Sequence of chain 1.A:
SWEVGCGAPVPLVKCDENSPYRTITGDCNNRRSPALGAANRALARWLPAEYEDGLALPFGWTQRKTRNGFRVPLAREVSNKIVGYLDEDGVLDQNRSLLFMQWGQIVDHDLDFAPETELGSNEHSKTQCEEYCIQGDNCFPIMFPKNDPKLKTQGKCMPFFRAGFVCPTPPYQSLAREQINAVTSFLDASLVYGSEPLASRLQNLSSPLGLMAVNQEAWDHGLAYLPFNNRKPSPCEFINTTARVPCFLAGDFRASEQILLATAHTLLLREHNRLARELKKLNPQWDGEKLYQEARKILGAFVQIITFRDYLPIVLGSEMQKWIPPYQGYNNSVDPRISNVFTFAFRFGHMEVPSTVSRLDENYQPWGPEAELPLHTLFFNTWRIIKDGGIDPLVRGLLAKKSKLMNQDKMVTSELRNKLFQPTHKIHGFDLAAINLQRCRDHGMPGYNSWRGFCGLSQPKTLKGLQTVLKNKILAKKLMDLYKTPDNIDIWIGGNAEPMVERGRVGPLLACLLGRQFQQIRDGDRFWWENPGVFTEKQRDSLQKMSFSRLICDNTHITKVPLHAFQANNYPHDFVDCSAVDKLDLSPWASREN

The small molecule below binds the protein below.
Small molecule (SMILES): CC(=O)N[C@H]1[C@H](O[C@H]2[C@H](O)[C@@H](NC(C)=O)CO[C@@H]2CO)O[C@H](CO)[C@@H](O)[C@@H]1O

Binding-site contacts:
Ligand atom C1 contacts residue VAL335 of chain 1.A at 4.0 Å (hydrophobic).
Ligand atom O3 contacts residue ASN332 of chain 1.A at 4.2 Å.
Ligand atom O5 contacts residue SER334 of chain 1.A at 4.3 Å.
Ligand atom C2 contacts residue ASN332 of chain 1.A at 2.4 Å.
Ligand atom C5 contacts residue SER334 of chain 1.A at 4.1 Å.
Ligand atom C1 contacts residue ASN332 of chain 1.A at 1.4 Å.
Ligand atom C6 contacts residue SER334 of chain 1.A at 4.3 Å.
Ligand atom C1 contacts residue SER334 of chain 1.A at 4.1 Å.
Ligand atom O5 contacts residue VAL335 of chain 1.A at 3.1 Å.
Ligand atom C4 contacts residue ASN332 of chain 1.A at 4.2 Å.
Ligand atom N2 contacts residue ASN332 of chain 1.A at 3.1 Å (h-bond).
Ligand atom C7 contacts residue ASN332 of chain 1.A at 3.6 Å.
Ligand atom C3 contacts residue ASN332 of chain 1.A at 3.7 Å.
Ligand atom O5 contacts residue ASN332 of chain 1.A at 2.4 Å (h-bond).
Ligand atom C5 contacts residue ASN332 of chain 1.A at 3.6 Å.
Ligand atom C6 contacts residue VAL335 of chain 1.A at 3.8 Å (hydrophobic).
Ligand atom O7 contacts residue ASN332 of chain 1.A at 3.4 Å (h-bond).
Ligand atom C5 contacts residue VAL335 of chain 1.A at 4.1 Å (hydrophobic).